Binding-site contacts:
Ligand atom O7 contacts residue GLY323 of chain 1.D at 4.2 Å.
Ligand atom C3 contacts residue ASN324 of chain 1.D at 3.9 Å.
Ligand atom N2 contacts residue ASN324 of chain 1.D at 3.1 Å (h-bond).
Ligand atom C2 contacts residue ASN324 of chain 1.D at 2.6 Å.
Ligand atom C7 contacts residue GLY323 of chain 1.D at 4.2 Å.
Ligand atom C5 contacts residue ASN324 of chain 1.D at 3.6 Å.
Ligand atom C7 contacts residue ASN324 of chain 1.D at 3.6 Å.
Ligand atom C4 contacts residue ASN324 of chain 1.D at 4.2 Å.
Ligand atom O7 contacts residue ASN324 of chain 1.D at 2.9 Å (h-bond).
Ligand atom C8 contacts residue GLY323 of chain 1.D at 3.9 Å.
Ligand atom O5 contacts residue ASN324 of chain 1.D at 2.3 Å (h-bond).
Ligand atom C1 contacts residue ASN324 of chain 1.D at 1.4 Å.

A protein and the small-molecule ligand that binds it are described below.
Small molecule (SMILES): CC(=O)N[C@@H]1[C@@H](O)[C@H](O)[C@@H](CO)O[C@H]1O

Sequence of chain 1.D:
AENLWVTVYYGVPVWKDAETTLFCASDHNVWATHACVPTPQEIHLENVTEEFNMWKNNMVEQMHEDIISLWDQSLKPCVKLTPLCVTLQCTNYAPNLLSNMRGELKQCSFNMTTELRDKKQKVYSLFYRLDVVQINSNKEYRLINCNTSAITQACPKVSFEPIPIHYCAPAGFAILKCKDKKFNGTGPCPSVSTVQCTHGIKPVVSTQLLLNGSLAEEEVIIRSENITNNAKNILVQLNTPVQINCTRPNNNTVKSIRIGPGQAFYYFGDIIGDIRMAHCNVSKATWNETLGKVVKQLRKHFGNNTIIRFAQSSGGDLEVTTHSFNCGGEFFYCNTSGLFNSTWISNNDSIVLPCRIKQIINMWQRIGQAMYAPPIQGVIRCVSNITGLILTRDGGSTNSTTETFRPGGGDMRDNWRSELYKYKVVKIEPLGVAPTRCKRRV